Sequence of chain 1.C:
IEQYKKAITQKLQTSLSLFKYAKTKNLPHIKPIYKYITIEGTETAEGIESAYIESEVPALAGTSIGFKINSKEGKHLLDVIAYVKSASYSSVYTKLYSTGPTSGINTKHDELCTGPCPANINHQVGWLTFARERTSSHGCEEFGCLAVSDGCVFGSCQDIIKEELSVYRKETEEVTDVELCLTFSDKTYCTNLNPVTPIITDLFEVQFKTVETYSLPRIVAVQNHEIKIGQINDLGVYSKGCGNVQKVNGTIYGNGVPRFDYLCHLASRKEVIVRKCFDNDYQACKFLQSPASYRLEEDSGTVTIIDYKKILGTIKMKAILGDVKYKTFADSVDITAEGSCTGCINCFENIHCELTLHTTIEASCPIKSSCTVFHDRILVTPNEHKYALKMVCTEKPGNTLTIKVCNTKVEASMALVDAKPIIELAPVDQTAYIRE

Binding-site contacts:
Ligand atom C3 contacts residue ASN271 of chain 1.C at 3.8 Å.
Ligand atom O3 contacts residue THR273 of chain 1.C at 4.0 Å.
Ligand atom C2 contacts residue GLY272 of chain 1.C at 4.3 Å.
Ligand atom O7 contacts residue LYS442 of chain 1.B at 4.1 Å.
Ligand atom O5 contacts residue ASN271 of chain 1.C at 2.4 Å (h-bond).
Ligand atom C7 contacts residue PRO443 of chain 1.B at 4.0 Å (hydrophobic).
Ligand atom C7 contacts residue ILE444 of chain 1.B at 4.3 Å (hydrophobic).
Ligand atom O7 contacts residue ILE444 of chain 1.B at 3.4 Å (h-bond).
Ligand atom C8 contacts residue ASP440 of chain 1.B at 4.0 Å.
Ligand atom O7 contacts residue PRO443 of chain 1.B at 3.2 Å.
Ligand atom C1 contacts residue ASN271 of chain 1.C at 1.4 Å.
Ligand atom C7 contacts residue ASN271 of chain 1.C at 3.6 Å.
Ligand atom N2 contacts residue ASN271 of chain 1.C at 2.8 Å (h-bond).
Ligand atom C8 contacts residue PRO443 of chain 1.B at 4.2 Å (hydrophobic).
Ligand atom C8 contacts residue ILE444 of chain 1.B at 4.3 Å (hydrophobic).
Ligand atom C5 contacts residue ASN271 of chain 1.C at 3.7 Å.
Ligand atom C2 contacts residue ASN271 of chain 1.C at 2.4 Å.
Ligand atom C8 contacts residue ALA441 of chain 1.B at 3.9 Å (hydrophobic).
Ligand atom O2 contacts residue GLY272 of chain 1.C at 4.0 Å.
Ligand atom O7 contacts residue ASN271 of chain 1.C at 4.0 Å.
Ligand atom O4 contacts residue THR273 of chain 1.C at 3.8 Å.
Ligand atom C4 contacts residue ASN271 of chain 1.C at 4.2 Å.
Ligand atom C7 contacts residue LYS442 of chain 1.B at 4.2 Å.
Ligand atom C8 contacts residue LYS442 of chain 1.B at 3.4 Å.

The protein below binds the small molecule below.
Small molecule (SMILES): CC(=O)N[C@H]1[C@H](O[C@H]2[C@H](O)[C@@H](NC(C)=O)CO[C@@H]2CO[C@@H]2O[C@@H](C)[C@@H](O)[C@@H](O)[C@@H]2O)O[C@H](CO)[C@@H](O)[C@@H]1O

Sequence of chain 1.B:
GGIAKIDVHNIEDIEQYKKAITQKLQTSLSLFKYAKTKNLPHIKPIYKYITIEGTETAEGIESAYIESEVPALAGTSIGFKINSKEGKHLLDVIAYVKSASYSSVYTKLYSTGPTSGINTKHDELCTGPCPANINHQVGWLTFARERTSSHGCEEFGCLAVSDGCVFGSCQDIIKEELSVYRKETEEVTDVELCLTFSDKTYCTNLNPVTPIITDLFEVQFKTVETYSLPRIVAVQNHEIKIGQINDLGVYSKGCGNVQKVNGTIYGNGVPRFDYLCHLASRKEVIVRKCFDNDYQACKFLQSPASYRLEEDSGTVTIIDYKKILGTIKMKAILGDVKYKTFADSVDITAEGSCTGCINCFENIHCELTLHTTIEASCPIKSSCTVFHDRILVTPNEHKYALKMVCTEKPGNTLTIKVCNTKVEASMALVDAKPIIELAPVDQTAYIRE